Sequence of chain 1.A:
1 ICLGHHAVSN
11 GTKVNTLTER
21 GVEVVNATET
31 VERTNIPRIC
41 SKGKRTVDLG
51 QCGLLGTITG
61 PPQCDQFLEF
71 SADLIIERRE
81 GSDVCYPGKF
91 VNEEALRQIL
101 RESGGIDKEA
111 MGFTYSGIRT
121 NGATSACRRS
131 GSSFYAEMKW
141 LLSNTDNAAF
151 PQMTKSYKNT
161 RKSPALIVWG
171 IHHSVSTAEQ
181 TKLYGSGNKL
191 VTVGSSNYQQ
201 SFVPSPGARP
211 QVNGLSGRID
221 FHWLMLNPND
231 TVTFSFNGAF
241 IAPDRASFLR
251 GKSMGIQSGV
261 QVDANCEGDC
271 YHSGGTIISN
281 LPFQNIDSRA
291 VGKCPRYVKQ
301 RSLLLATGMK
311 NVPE

Binding-site contacts:
Ligand atom O3 contacts residue LYS162 of chain 1.A at 4.1 Å.
Ligand atom C3 contacts residue ASN229 of chain 1.A at 3.6 Å.
Ligand atom C2 contacts residue ASN229 of chain 1.A at 2.2 Å.
Ligand atom C4 contacts residue ASN229 of chain 1.A at 4.1 Å.
Ligand atom C3 contacts residue LYS162 of chain 1.A at 4.4 Å.
Ligand atom C7 contacts residue ASN229 of chain 1.A at 3.1 Å.
Ligand atom N2 contacts residue ASN229 of chain 1.A at 2.7 Å (h-bond).
Ligand atom C5 contacts residue ASN229 of chain 1.A at 3.6 Å.
Ligand atom C1 contacts residue ASN229 of chain 1.A at 1.4 Å.
Ligand atom O5 contacts residue ASN229 of chain 1.A at 2.4 Å (h-bond).
Ligand atom O7 contacts residue ASN229 of chain 1.A at 2.9 Å (h-bond).

A small-molecule ligand and the protein it binds are described below.
Small molecule (SMILES): CC(=O)N[C@@H]1[C@@H](O)[C@H](O)[C@@H](CO)O[C@H]1O